The protein below binds the small molecule below.
Small molecule (SMILES): CC(=O)N[C@@H]1[C@@H](O)[C@H](O)[C@@H](CO)O[C@H]1O

Binding-site contacts:
Ligand atom C5 contacts residue ASN666 of chain 1.A at 3.8 Å.
Ligand atom O5 contacts residue ASN666 of chain 1.A at 2.5 Å (h-bond).
Ligand atom C3 contacts residue ASN666 of chain 1.A at 3.7 Å.
Ligand atom C2 contacts residue ASN666 of chain 1.A at 2.4 Å.
Ligand atom C4 contacts residue ASN666 of chain 1.A at 4.3 Å.
Ligand atom N2 contacts residue ASN666 of chain 1.A at 2.6 Å (h-bond).
Ligand atom C1 contacts residue ASN666 of chain 1.A at 1.4 Å.
Ligand atom C8 contacts residue ASN666 of chain 1.A at 4.0 Å.
Ligand atom O7 contacts residue ASN666 of chain 1.A at 2.8 Å (h-bond).
Ligand atom C7 contacts residue ASN666 of chain 1.A at 2.9 Å.
Ligand atom O5 contacts residue MET662 of chain 1.A at 3.9 Å.
Ligand atom C5 contacts residue MET662 of chain 1.A at 3.7 Å (hydrophobic).
Ligand atom C6 contacts residue MET662 of chain 1.A at 4.0 Å (hydrophobic).
Ligand atom C1 contacts residue MET662 of chain 1.A at 4.4 Å (hydrophobic).

Sequence of chain 1.A:
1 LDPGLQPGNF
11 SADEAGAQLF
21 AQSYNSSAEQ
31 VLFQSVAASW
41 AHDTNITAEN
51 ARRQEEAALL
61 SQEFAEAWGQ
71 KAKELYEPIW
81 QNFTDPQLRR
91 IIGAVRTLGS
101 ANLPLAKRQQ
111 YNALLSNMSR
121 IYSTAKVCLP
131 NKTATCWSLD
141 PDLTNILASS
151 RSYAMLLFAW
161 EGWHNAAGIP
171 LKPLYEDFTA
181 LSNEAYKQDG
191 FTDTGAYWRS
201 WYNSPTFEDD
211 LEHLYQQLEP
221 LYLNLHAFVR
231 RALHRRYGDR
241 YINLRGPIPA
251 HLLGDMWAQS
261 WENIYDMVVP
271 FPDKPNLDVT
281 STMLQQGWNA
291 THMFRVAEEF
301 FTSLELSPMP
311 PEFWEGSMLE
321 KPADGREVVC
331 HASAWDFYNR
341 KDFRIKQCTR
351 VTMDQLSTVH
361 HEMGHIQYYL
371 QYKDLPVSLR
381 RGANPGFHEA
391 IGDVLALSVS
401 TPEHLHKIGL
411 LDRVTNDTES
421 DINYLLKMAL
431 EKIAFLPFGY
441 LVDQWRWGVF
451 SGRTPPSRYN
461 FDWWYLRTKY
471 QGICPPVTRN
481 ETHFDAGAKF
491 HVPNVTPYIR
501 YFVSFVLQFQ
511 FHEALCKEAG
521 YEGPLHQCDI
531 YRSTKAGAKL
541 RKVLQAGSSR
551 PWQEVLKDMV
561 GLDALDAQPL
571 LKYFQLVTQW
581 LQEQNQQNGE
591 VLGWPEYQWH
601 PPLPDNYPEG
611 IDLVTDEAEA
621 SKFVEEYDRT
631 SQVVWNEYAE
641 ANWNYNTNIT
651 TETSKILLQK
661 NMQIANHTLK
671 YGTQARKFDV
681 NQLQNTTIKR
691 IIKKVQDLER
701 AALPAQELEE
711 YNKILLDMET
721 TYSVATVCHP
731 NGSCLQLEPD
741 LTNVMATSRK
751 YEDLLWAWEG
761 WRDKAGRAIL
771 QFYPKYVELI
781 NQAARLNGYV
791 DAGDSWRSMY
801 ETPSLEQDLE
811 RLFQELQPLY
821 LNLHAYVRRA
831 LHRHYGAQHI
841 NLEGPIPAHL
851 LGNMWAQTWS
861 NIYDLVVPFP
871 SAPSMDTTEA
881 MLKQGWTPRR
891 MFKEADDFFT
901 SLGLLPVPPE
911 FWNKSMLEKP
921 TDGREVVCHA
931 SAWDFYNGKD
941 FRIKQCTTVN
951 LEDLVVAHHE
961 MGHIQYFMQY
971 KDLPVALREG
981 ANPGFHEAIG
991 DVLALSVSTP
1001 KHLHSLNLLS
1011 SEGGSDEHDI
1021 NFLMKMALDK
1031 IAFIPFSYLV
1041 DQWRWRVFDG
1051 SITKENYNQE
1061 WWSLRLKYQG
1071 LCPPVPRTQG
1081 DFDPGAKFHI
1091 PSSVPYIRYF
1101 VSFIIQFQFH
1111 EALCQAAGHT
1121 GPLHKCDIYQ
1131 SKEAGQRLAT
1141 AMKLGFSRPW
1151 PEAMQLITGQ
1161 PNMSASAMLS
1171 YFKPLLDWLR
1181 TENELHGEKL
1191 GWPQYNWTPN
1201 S